The protein below binds the small molecule below.
Small molecule (SMILES): CC(=O)N[C@H]1[C@H](O[C@H]2[C@H](O)[C@@H](NC(C)=O)CO[C@@H]2CO)O[C@H](CO)[C@@H](O)[C@@H]1O

Binding-site contacts:
Ligand atom C3 contacts residue ASN240 of chain 1.C at 3.9 Å.
Ligand atom C8 contacts residue GLU276 of chain 1.C at 4.4 Å.
Ligand atom C5 contacts residue ASN240 of chain 1.C at 3.7 Å.
Ligand atom C8 contacts residue LEU277 of chain 1.C at 3.3 Å (hydrophobic).
Ligand atom C8 contacts residue SER238 of chain 1.C at 3.6 Å.
Ligand atom C7 contacts residue ASN240 of chain 1.C at 2.9 Å.
Ligand atom O5 contacts residue ASN240 of chain 1.C at 2.3 Å (h-bond).
Ligand atom C7 contacts residue SER238 of chain 1.C at 4.4 Å.
Ligand atom C8 contacts residue VAL239 of chain 1.C at 4.3 Å (hydrophobic).
Ligand atom C1 contacts residue GLU276 of chain 1.C at 4.2 Å.
Ligand atom C4 contacts residue ASN240 of chain 1.C at 4.2 Å.
Ligand atom O7 contacts residue SER238 of chain 1.C at 4.2 Å.
Ligand atom O7 contacts residue ASN240 of chain 1.C at 3.3 Å (h-bond).
Ligand atom C1 contacts residue ASN240 of chain 1.C at 1.5 Å.
Ligand atom O7 contacts residue VAL239 of chain 1.C at 4.1 Å.
Ligand atom C2 contacts residue ASN240 of chain 1.C at 2.5 Å.
Ligand atom C8 contacts residue ASN240 of chain 1.C at 3.5 Å.
Ligand atom N2 contacts residue ASN240 of chain 1.C at 2.9 Å (h-bond).

Sequence of chain 1.C:
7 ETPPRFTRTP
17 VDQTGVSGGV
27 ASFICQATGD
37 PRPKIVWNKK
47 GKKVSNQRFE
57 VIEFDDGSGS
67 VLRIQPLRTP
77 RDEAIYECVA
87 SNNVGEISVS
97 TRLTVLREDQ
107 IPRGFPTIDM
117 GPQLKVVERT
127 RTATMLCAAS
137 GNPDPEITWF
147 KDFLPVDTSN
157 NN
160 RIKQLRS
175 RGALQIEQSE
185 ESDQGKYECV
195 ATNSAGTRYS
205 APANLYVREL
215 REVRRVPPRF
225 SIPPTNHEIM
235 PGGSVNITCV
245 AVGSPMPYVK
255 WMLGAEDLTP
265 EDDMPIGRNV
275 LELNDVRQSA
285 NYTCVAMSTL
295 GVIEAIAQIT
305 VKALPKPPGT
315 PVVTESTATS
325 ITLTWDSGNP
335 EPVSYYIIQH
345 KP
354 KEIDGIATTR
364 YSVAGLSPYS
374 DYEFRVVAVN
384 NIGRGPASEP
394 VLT